The small molecule below binds the protein below.
Small molecule (SMILES): CC(=O)N[C@@H]1[C@@H](O)[C@H](O)[C@@H](CO)O[C@H]1O

Binding-site contacts:
Ligand atom C7 contacts residue LEU147 of chain 2.A at 3.0 Å (hydrophobic).
Ligand atom O5 contacts residue THR145 of chain 2.A at 3.8 Å.
Ligand atom C1 contacts residue THR145 of chain 2.A at 3.4 Å.
Ligand atom C7 contacts residue VAL146 of chain 2.A at 4.0 Å (hydrophobic).
Ligand atom N2 contacts residue ASN103 of chain 2.A at 3.5 Å (h-bond).
Ligand atom C4 contacts residue ASN103 of chain 2.A at 4.4 Å.
Ligand atom C8 contacts residue LEU147 of chain 2.A at 3.2 Å (hydrophobic).
Ligand atom N2 contacts residue THR145 of chain 2.A at 3.3 Å (h-bond).
Ligand atom C2 contacts residue VAL146 of chain 2.A at 4.4 Å (hydrophobic).
Ligand atom C3 contacts residue ASN103 of chain 2.A at 4.1 Å.
Ligand atom C1 contacts residue VAL146 of chain 2.A at 4.2 Å (hydrophobic).
Ligand atom C5 contacts residue ASN103 of chain 2.A at 3.7 Å.
Ligand atom C5 contacts residue THR145 of chain 2.A at 4.0 Å.
Ligand atom O6 contacts residue ASN103 of chain 2.A at 4.1 Å.
Ligand atom C2 contacts residue ASN103 of chain 2.A at 2.8 Å.
Ligand atom C3 contacts residue THR145 of chain 2.A at 4.2 Å.
Ligand atom C2 contacts residue LEU147 of chain 2.A at 3.4 Å (hydrophobic).
Ligand atom N2 contacts residue LEU147 of chain 2.A at 2.8 Å (h-bond).
Ligand atom C1 contacts residue LEU147 of chain 2.A at 3.7 Å (hydrophobic).
Ligand atom C1 contacts residue ASN103 of chain 2.A at 1.5 Å.
Ligand atom N2 contacts residue VAL146 of chain 2.A at 3.6 Å.
Ligand atom C7 contacts residue THR145 of chain 2.A at 4.4 Å.
Ligand atom O7 contacts residue LEU147 of chain 2.A at 2.8 Å.
Ligand atom C2 contacts residue THR145 of chain 2.A at 3.8 Å.
Ligand atom C6 contacts residue ASN103 of chain 2.A at 3.9 Å.
Ligand atom C8 contacts residue HIS152 of chain 2.A at 4.0 Å.
Ligand atom C8 contacts residue VAL146 of chain 2.A at 3.6 Å (hydrophobic).
Ligand atom O5 contacts residue ASN103 of chain 2.A at 2.4 Å (h-bond).

Sequence of chain 2.A:
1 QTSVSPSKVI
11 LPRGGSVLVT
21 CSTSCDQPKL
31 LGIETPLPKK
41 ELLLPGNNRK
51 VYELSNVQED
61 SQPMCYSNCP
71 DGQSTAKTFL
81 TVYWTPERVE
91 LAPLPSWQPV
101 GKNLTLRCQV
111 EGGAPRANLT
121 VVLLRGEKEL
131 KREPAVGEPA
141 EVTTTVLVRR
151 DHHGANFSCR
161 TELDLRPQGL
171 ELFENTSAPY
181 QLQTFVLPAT